Sequence of chain 1.E:
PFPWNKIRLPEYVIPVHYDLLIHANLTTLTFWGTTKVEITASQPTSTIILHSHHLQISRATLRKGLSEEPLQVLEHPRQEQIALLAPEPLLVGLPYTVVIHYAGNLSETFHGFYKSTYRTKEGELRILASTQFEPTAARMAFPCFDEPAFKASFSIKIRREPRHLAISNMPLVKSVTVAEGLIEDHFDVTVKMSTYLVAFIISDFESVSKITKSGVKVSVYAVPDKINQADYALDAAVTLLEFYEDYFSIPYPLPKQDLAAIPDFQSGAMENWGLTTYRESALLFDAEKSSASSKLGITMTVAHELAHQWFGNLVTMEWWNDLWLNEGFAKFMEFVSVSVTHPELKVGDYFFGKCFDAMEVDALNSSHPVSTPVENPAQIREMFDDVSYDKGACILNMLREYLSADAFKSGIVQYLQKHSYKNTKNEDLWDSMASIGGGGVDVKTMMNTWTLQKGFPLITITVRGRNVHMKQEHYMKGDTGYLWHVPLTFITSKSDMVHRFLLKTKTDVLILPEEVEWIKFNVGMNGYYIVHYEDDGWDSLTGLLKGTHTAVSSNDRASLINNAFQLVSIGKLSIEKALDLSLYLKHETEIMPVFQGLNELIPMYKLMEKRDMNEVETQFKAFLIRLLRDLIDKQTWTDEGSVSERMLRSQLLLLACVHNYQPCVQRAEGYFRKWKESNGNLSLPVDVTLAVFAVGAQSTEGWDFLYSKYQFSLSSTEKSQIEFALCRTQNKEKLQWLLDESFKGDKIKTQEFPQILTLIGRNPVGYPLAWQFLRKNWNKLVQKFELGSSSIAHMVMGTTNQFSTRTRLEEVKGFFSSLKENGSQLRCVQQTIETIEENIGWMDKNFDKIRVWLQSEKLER

Binding-site contacts:
Ligand atom C4 contacts residue ASN138 of chain 1.E at 4.5 Å.
Ligand atom O5 contacts residue ASN138 of chain 1.E at 2.3 Å (h-bond).
Ligand atom C6 contacts residue ASN138 of chain 1.E at 4.4 Å.
Ligand atom C1 contacts residue ASN138 of chain 1.E at 2.1 Å.
Ligand atom O6 contacts residue ASN138 of chain 1.E at 4.4 Å.
Ligand atom C2 contacts residue ASN138 of chain 1.E at 3.3 Å.
Ligand atom C3 contacts residue ASN138 of chain 1.E at 4.5 Å.
Ligand atom O6 contacts residue GLN85 of chain 1.E at 4.1 Å.
Ligand atom C5 contacts residue ASN138 of chain 1.E at 3.7 Å.
Ligand atom N2 contacts residue ASN138 of chain 1.E at 3.7 Å.
Ligand atom O6 contacts residue GLY137 of chain 1.E at 4.3 Å.

The protein below binds the small molecule below.
Small molecule (SMILES): CC(=O)N[C@H]1[C@H](O[C@H]2[C@H](O)[C@@H](NC(C)=O)CO[C@@H]2CO)O[C@H](CO)[C@@H](O[C@@H]2O[C@H](CO)[C@@H](O)[C@H](O)[C@@H]2O)[C@@H]1O